Sequence of chain 1.F:
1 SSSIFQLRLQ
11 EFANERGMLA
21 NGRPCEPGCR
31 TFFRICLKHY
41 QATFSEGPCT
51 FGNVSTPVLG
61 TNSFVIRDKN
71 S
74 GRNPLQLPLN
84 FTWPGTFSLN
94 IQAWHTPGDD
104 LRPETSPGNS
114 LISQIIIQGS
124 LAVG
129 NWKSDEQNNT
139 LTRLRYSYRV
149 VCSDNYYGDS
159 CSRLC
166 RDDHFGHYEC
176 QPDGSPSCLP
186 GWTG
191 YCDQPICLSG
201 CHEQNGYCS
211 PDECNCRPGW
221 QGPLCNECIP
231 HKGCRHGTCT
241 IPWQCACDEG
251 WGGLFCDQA

This protein binds this small molecule.
Small molecule (SMILES): OC[C@H]1O[C@@H](O)[C@H](O)[C@@H](O)[C@@H]1O

Binding-site contacts:
Ligand atom C1 contacts residue SER24 of chain 1.E at 1.4 Å.
Ligand atom C3 contacts residue PHE25 of chain 1.E at 4.4 Å (hydrophobic).
Ligand atom O3 contacts residue GLN194 of chain 1.F at 3.7 Å.
Ligand atom O2 contacts residue PHE25 of chain 1.E at 3.3 Å.
Ligand atom O2 contacts residue SER24 of chain 1.E at 2.9 Å (h-bond).
Ligand atom O4 contacts residue ASP193 of chain 1.F at 3.8 Å.
Ligand atom C4 contacts residue SER24 of chain 1.E at 4.3 Å.
Ligand atom C4 contacts residue ASP193 of chain 1.F at 4.5 Å.
Ligand atom C2 contacts residue PHE25 of chain 1.E at 4.0 Å (hydrophobic).
Ligand atom C2 contacts residue GLU4 of chain 1.E at 4.3 Å.
Ligand atom C5 contacts residue SER24 of chain 1.E at 3.6 Å.
Ligand atom O2 contacts residue GLU4 of chain 1.E at 3.0 Å (salt-bridge).
Ligand atom C3 contacts residue ASP193 of chain 1.F at 3.9 Å.
Ligand atom O3 contacts residue ASP193 of chain 1.F at 3.2 Å (salt-bridge).
Ligand atom O5 contacts residue PHE25 of chain 1.E at 4.0 Å.
Ligand atom O5 contacts residue SER24 of chain 1.E at 2.4 Å (h-bond).
Ligand atom C2 contacts residue SER24 of chain 1.E at 2.5 Å.
Ligand atom O2 contacts residue GLY23 of chain 1.E at 4.3 Å.
Ligand atom C3 contacts residue SER24 of chain 1.E at 3.8 Å.
Ligand atom C1 contacts residue PHE25 of chain 1.E at 3.2 Å (hydrophobic).
Ligand atom O4 contacts residue ARG37 of chain 1.E at 4.4 Å.

Sequence of chain 1.E:
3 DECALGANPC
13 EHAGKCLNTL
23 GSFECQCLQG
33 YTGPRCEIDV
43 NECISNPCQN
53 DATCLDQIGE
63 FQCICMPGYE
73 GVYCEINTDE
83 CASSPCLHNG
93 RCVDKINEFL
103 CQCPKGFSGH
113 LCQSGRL